Binding-site contacts:
Ligand atom C5 contacts residue ASN1074 of chain 1.A at 3.7 Å.
Ligand atom C5 contacts residue ALA706 of chain 1.A at 3.9 Å (hydrophobic).
Ligand atom C7 contacts residue ASN1074 of chain 1.A at 3.8 Å.
Ligand atom C8 contacts residue GLU1072 of chain 1.A at 3.7 Å.
Ligand atom C4 contacts residue ASN1074 of chain 1.A at 4.2 Å.
Ligand atom C6 contacts residue ALA706 of chain 1.A at 3.8 Å (hydrophobic).
Ligand atom C8 contacts residue ASN1074 of chain 1.A at 4.0 Å.
Ligand atom C8 contacts residue LYS1073 of chain 1.A at 4.3 Å.
Ligand atom N2 contacts residue ASN1074 of chain 1.A at 2.8 Å (h-bond).
Ligand atom O6 contacts residue ALA706 of chain 1.A at 4.1 Å.
Ligand atom C3 contacts residue ASN1074 of chain 1.A at 3.8 Å.
Ligand atom C1 contacts residue ASN1074 of chain 1.A at 1.4 Å.
Ligand atom O5 contacts residue ASN1074 of chain 1.A at 2.4 Å (h-bond).
Ligand atom C2 contacts residue ASN1074 of chain 1.A at 2.5 Å.

Sequence of chain 1.A:
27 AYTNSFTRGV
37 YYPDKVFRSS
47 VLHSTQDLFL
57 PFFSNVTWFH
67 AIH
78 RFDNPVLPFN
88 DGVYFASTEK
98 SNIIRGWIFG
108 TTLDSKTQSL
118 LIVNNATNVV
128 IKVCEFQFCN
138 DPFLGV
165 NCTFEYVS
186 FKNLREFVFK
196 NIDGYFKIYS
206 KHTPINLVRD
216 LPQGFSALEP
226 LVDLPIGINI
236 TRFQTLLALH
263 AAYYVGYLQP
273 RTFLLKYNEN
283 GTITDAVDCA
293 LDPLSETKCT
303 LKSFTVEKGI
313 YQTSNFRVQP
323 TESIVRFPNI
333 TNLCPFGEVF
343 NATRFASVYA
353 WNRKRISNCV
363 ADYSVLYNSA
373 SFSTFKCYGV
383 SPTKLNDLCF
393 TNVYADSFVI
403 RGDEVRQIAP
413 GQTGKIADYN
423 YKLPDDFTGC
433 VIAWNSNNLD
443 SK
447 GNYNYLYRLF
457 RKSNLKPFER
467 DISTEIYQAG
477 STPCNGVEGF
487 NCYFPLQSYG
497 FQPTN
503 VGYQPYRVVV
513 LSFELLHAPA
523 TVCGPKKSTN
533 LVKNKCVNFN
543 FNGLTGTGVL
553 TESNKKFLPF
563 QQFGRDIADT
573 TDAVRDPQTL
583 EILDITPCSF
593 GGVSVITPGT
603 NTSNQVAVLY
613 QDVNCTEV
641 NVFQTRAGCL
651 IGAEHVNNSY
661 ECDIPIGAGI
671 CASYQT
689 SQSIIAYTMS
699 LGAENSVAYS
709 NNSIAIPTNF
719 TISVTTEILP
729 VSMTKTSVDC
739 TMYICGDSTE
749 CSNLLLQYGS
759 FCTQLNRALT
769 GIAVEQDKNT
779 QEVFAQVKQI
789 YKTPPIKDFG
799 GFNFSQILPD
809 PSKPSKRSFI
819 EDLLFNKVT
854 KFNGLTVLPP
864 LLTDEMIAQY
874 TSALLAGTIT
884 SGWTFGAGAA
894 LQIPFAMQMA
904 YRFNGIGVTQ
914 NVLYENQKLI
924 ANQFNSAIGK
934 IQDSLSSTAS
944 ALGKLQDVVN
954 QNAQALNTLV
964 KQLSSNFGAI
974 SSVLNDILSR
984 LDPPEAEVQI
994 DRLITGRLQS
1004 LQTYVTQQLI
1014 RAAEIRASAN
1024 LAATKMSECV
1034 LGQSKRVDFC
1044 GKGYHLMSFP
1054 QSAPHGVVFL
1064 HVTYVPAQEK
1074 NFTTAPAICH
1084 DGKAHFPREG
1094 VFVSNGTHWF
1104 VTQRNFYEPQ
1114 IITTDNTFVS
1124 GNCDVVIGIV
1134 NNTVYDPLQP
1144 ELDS

This protein binds this small molecule.
Small molecule (SMILES): CC(=O)N[C@@H]1[C@@H](O)[C@H](O)[C@@H](CO)O[C@H]1O